Binding-site contacts:
Ligand atom C1 contacts residue ILE19 of chain 1.C at 3.6 Å (hydrophobic).
Ligand atom C1 contacts residue PRO41 of chain 1.C at 4.0 Å (hydrophobic).
Ligand atom C4 contacts residue ASN44 of chain 1.C at 3.7 Å.
Ligand atom C6 contacts residue ILE19 of chain 1.C at 3.0 Å (hydrophobic).
Ligand atom C7 contacts residue ASN44 of chain 1.C at 3.4 Å.
Ligand atom O3 contacts residue ASN44 of chain 1.C at 4.5 Å.
Ligand atom O6 contacts residue ASP21 of chain 1.C at 3.8 Å.
Ligand atom C5 contacts residue ASP21 of chain 1.C at 4.4 Å.
Ligand atom C2 contacts residue ASN44 of chain 1.C at 2.5 Å.
Ligand atom N2 contacts residue PRO41 of chain 1.C at 4.5 Å.
Ligand atom C8 contacts residue ASN44 of chain 1.C at 3.1 Å.
Ligand atom O5 contacts residue ILE19 of chain 1.C at 3.2 Å.
Ligand atom C6 contacts residue ASN44 of chain 1.C at 4.4 Å.
Ligand atom O6 contacts residue ILE19 of chain 1.C at 3.3 Å (h-bond).
Ligand atom C1 contacts residue ASN44 of chain 1.C at 1.5 Å.
Ligand atom O5 contacts residue ASN44 of chain 1.C at 2.4 Å (h-bond).
Ligand atom C5 contacts residue ILE19 of chain 1.C at 3.5 Å (hydrophobic).
Ligand atom C5 contacts residue ASN44 of chain 1.C at 3.1 Å.
Ligand atom N2 contacts residue ASN44 of chain 1.C at 2.8 Å (h-bond).
Ligand atom C3 contacts residue ASN44 of chain 1.C at 3.2 Å.
Ligand atom C8 contacts residue PRO41 of chain 1.C at 3.5 Å (hydrophobic).
Ligand atom O5 contacts residue HIS18 of chain 1.C at 4.4 Å.
Ligand atom C7 contacts residue PRO41 of chain 1.C at 4.5 Å (hydrophobic).
Ligand atom C6 contacts residue HIS18 of chain 1.C at 3.6 Å.
Ligand atom O6 contacts residue PRO20 of chain 1.C at 4.3 Å.

The small molecule below binds the protein below.
Small molecule (SMILES): CC(=O)N[C@@H]1[C@@H](O)[C@H](O)[C@@H](CO)O[C@H]1O

Sequence of chain 1.C:
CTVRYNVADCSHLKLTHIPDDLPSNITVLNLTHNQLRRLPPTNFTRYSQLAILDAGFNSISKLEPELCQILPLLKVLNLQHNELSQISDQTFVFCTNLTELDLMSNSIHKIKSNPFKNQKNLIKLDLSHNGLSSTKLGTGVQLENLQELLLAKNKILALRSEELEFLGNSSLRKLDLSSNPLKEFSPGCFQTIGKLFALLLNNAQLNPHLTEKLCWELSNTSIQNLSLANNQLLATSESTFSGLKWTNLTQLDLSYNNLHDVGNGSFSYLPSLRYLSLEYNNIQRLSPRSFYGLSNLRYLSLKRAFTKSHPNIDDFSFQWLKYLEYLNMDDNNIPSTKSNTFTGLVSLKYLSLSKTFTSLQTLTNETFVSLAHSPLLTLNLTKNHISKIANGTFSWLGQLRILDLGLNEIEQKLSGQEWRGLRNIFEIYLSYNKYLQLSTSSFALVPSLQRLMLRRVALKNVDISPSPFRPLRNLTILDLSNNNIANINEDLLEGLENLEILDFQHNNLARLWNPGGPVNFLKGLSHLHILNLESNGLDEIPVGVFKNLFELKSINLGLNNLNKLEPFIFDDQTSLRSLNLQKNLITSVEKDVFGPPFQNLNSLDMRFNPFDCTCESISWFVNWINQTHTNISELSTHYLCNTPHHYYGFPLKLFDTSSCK